A small-molecule ligand and the protein it binds are described below.
Small molecule (SMILES): C/C=C/C=C/C=C/C(=O)N[C@@H](Cc1ccccc1)C(=O)N[C@H]1COC(=O)[C@@H]2C[C@@H](C)CN2C(=O)[C@H](C)NC(=O)[C@H](C)N(C)C(=O)[C@@H]2CCCN2C1=O

Binding-site contacts:
Ligand atom C1 contacts residue LEU62 of chain 1.G at 3.9 Å (hydrophobic).
Ligand atom O contacts residue TYR74 of chain 1.A at 3.4 Å.
Ligand atom CA contacts residue PHE96 of chain 1.G at 3.8 Å (hydrophobic).
Ligand atom N contacts residue TYR76 of chain 1.A at 2.7 Å (h-bond).
Ligand atom C2 contacts residue TYR76 of chain 1.A at 3.6 Å (hydrophobic).
Ligand atom CE1 contacts residue THR93 of chain 1.G at 3.6 Å.
Ligand atom C8 contacts residue GLU40 of chain 1.A at 3.5 Å.
Ligand atom CZ contacts residue MET106 of chain 1.A at 3.7 Å (hydrophobic).
Ligand atom C contacts residue PHE96 of chain 1.G at 3.5 Å (hydrophobic).
Ligand atom CD1 contacts residue PHE96 of chain 1.G at 3.6 Å (hydrophobic).
Ligand atom C contacts residue TYR74 of chain 1.A at 3.2 Å (hydrophobic).
Ligand atom CE2 contacts residue LEU62 of chain 1.G at 3.8 Å (hydrophobic).
Ligand atom CE contacts residue VAL42 of chain 1.A at 3.7 Å (hydrophobic).
Ligand atom N contacts residue TYR74 of chain 1.A at 3.5 Å.
Ligand atom CD contacts residue TYR76 of chain 1.A at 3.3 Å (hydrophobic).
Ligand atom N contacts residue PHE96 of chain 1.G at 3.7 Å.
Ligand atom CD2 contacts residue TYR76 of chain 1.A at 3.6 Å (hydrophobic).
Ligand atom CB contacts residue TYR74 of chain 1.A at 3.5 Å (hydrophobic).
Ligand atom CB contacts residue LEU203 of chain 1.A at 3.7 Å (hydrophobic).
Ligand atom C8 contacts residue ARG36 of chain 1.A at 3.3 Å.
Ligand atom C5 contacts residue ALA66 of chain 1.G at 3.5 Å (hydrophobic).
Ligand atom C1 contacts residue TYR76 of chain 1.A at 3.3 Å (hydrophobic).
Ligand atom CB contacts residue ILE104 of chain 1.A at 3.5 Å (hydrophobic).
Ligand atom CE2 contacts residue MET106 of chain 1.A at 3.4 Å (hydrophobic).
Ligand atom CA contacts residue TYR74 of chain 1.A at 3.7 Å (hydrophobic).
Ligand atom C contacts residue TYR76 of chain 1.A at 3.7 Å (hydrophobic).
Ligand atom O contacts residue TYR76 of chain 1.A at 2.6 Å (h-bond).
Ligand atom CA contacts residue TYR74 of chain 1.A at 3.2 Å (hydrophobic).
Ligand atom CB contacts residue PHE126 of chain 1.A at 3.8 Å (hydrophobic).
Ligand atom O contacts residue PHE96 of chain 1.G at 3.8 Å.
Ligand atom C2 contacts residue LEU62 of chain 1.G at 3.6 Å (hydrophobic).
Ligand atom C6 contacts residue LEU37 of chain 1.A at 3.7 Å (hydrophobic).
Ligand atom CA contacts residue TYR76 of chain 1.A at 3.9 Å (hydrophobic).
Ligand atom N contacts residue TYR76 of chain 1.A at 3.9 Å.
Ligand atom C7 contacts residue GLU40 of chain 1.A at 3.9 Å.
Ligand atom CZ contacts residue LEU128 of chain 1.A at 3.8 Å (hydrophobic).
Ligand atom O11 contacts residue LEU62 of chain 1.G at 3.8 Å.
Ligand atom CZ contacts residue THR93 of chain 1.G at 3.5 Å.
Ligand atom C6 contacts residue GLU40 of chain 1.A at 3.7 Å.
Ligand atom CE contacts residue GLU40 of chain 1.A at 3.2 Å.

Sequence of chain 1.G:
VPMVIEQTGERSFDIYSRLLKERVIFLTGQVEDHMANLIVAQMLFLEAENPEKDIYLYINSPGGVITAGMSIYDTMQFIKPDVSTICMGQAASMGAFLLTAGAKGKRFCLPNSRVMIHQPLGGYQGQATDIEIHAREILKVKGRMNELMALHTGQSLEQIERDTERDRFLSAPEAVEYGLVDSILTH

Sequence of chain 1.A:
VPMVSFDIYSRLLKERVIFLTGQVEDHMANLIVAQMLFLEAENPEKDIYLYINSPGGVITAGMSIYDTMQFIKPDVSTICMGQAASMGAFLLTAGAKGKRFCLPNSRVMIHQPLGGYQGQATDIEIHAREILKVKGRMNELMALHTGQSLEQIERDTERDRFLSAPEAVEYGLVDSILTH